The protein below binds the small molecule below.
Small molecule (SMILES): N=C1CCCCN1

Sequence of chain 2.A:
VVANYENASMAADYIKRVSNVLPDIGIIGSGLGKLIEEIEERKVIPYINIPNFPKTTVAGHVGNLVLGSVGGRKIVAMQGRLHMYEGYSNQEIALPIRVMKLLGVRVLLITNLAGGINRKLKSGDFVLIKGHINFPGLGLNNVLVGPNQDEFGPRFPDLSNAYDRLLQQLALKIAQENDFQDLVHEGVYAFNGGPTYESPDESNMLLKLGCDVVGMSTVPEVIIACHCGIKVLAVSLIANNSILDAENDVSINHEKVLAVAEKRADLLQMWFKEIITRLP

Binding-site contacts:
Ligand atom C4 contacts residue VAL219 of chain 2.A at 3.9 Å (hydrophobic).
Ligand atom C4 contacts residue LEU118 of chain 2.A at 4.4 Å (hydrophobic).
Ligand atom C2 contacts residue ASN245 of chain 2.A at 3.6 Å.
Ligand atom C2 contacts residue ALA244 of chain 2.A at 3.9 Å (hydrophobic).
Ligand atom N1 contacts residue GLY120 of chain 2.A at 3.7 Å.
Ligand atom C3 contacts residue GLY120 of chain 2.A at 3.9 Å.
Ligand atom C5 contacts residue TYR202 of chain 2.A at 4.0 Å (hydrophobic).
Ligand atom C4 contacts residue GLY220 of chain 2.A at 4.3 Å.
Ligand atom N2 contacts residue GLY120 of chain 2.A at 3.6 Å.
Ligand atom N2 contacts residue SER247 of chain 2.A at 3.9 Å.
Ligand atom N2 contacts residue ASN245 of chain 2.A at 2.8 Å (h-bond).
Ligand atom C3 contacts residue ALA119 of chain 2.A at 3.7 Å (hydrophobic).
Ligand atom N1 contacts residue ALA119 of chain 2.A at 4.4 Å.
Ligand atom C1 contacts residue ALA119 of chain 2.A at 4.1 Å (hydrophobic).
Ligand atom C3 contacts residue ALA244 of chain 2.A at 4.3 Å (hydrophobic).
Ligand atom C1 contacts residue TYR202 of chain 2.A at 3.9 Å (hydrophobic).
Ligand atom C5 contacts residue ALA119 of chain 2.A at 4.4 Å (hydrophobic).
Ligand atom N1 contacts residue VAL219 of chain 2.A at 4.1 Å.
Ligand atom C5 contacts residue LEU118 of chain 2.A at 3.7 Å (hydrophobic).
Ligand atom C4 contacts residue MET221 of chain 2.A at 4.3 Å (hydrophobic).
Ligand atom C5 contacts residue DMS1 of chain 2.D at 3.7 Å.
Ligand atom N1 contacts residue TYR202 of chain 2.A at 3.8 Å.
Ligand atom C2 contacts residue GLY120 of chain 2.A at 3.9 Å.
Ligand atom C4 contacts residue GLU203 of chain 2.A at 3.9 Å.
Ligand atom N2 contacts residue ILE257 of chain 2.A at 3.8 Å.
Ligand atom C3 contacts residue DMS1 of chain 2.D at 4.4 Å.
Ligand atom C2 contacts residue VAL262 of chain 2.A at 3.9 Å (hydrophobic).
Ligand atom C4 contacts residue GLY120 of chain 2.A at 4.1 Å.
Ligand atom C4 contacts residue TYR202 of chain 2.A at 4.1 Å (hydrophobic).
Ligand atom C3 contacts residue VAL262 of chain 2.A at 4.4 Å (hydrophobic).
Ligand atom N2 contacts residue TYR202 of chain 2.A at 4.3 Å.
Ligand atom C3 contacts residue LEU118 of chain 2.A at 3.7 Å (hydrophobic).
Ligand atom N2 contacts residue GLU203 of chain 2.A at 3.0 Å (salt-bridge).
Ligand atom C1 contacts residue GLY120 of chain 2.A at 3.6 Å.
Ligand atom C1 contacts residue ASN245 of chain 2.A at 3.5 Å.
Ligand atom N1 contacts residue GLU203 of chain 2.A at 3.0 Å (salt-bridge).
Ligand atom C2 contacts residue TYR202 of chain 2.A at 4.2 Å (hydrophobic).
Ligand atom C2 contacts residue ALA119 of chain 2.A at 4.0 Å (hydrophobic).
Ligand atom C1 contacts residue ILE257 of chain 2.A at 4.3 Å (hydrophobic).
Ligand atom C1 contacts residue GLU203 of chain 2.A at 3.7 Å.